Sequence of chain 1.B:
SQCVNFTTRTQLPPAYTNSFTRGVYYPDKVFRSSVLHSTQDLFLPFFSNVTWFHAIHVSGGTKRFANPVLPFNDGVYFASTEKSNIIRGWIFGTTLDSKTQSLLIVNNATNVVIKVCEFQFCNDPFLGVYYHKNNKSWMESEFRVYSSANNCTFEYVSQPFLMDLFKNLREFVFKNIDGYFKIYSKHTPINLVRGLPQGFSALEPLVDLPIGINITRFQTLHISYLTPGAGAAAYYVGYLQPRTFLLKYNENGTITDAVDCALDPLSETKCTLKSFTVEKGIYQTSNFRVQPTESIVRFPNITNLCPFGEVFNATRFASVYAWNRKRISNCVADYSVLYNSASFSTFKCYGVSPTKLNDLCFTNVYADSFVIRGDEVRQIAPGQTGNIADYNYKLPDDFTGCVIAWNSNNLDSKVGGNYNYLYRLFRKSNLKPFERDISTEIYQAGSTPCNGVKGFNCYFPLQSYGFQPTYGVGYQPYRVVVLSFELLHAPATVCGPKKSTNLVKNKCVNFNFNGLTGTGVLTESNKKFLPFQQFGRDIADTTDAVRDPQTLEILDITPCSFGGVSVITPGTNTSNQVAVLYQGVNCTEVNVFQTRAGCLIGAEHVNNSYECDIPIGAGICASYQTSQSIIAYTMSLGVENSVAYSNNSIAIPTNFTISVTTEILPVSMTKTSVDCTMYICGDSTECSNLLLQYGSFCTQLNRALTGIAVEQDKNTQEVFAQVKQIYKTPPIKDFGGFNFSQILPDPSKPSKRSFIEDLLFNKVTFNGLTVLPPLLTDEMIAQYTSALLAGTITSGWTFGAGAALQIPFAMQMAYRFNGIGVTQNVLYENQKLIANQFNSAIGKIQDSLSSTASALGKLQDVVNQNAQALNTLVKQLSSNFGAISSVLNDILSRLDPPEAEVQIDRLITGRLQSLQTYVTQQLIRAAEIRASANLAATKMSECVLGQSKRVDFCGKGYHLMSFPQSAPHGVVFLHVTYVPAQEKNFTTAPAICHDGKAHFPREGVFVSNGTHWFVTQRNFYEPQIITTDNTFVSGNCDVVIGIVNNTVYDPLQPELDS

The protein below binds the small molecule below.
Small molecule (SMILES): CC(=O)N[C@@H]1[C@@H](O)[C@H](O)[C@@H](CO)O[C@H]1O

Binding-site contacts:
Ligand atom O7 contacts residue ASN279 of chain 1.B at 4.1 Å.
Ligand atom C8 contacts residue ASN277 of chain 1.B at 4.5 Å.
Ligand atom C5 contacts residue ASN279 of chain 1.B at 3.6 Å.
Ligand atom C2 contacts residue ASN279 of chain 1.B at 2.4 Å.
Ligand atom C7 contacts residue ASN279 of chain 1.B at 3.7 Å.
Ligand atom N2 contacts residue ASN279 of chain 1.B at 2.9 Å (h-bond).
Ligand atom C3 contacts residue ASN279 of chain 1.B at 3.8 Å.
Ligand atom O5 contacts residue ASN279 of chain 1.B at 2.4 Å (h-bond).
Ligand atom C4 contacts residue ASN279 of chain 1.B at 4.2 Å.
Ligand atom C1 contacts residue ASN279 of chain 1.B at 1.4 Å.